Sequence of chain 1.A:
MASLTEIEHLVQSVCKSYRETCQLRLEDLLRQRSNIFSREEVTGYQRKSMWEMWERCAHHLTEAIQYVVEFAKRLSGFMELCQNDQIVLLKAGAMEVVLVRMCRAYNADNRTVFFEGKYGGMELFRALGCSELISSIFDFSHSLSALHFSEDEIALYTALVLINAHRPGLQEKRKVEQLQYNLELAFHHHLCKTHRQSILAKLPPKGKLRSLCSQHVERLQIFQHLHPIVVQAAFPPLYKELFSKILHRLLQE

A small-molecule ligand and the protein it binds are described below.
Small molecule (SMILES): O=S(=O)(c1ccc(F)cc1)C1(c2ccc(OCc3ccccc3)cc2)CCCC1

Binding-site contacts:
Ligand atom C23 contacts residue HIS236 of chain 1.A at 3.3 Å.
Ligand atom C12 contacts residue MET122 of chain 1.A at 3.8 Å (hydrophobic).
Ligand atom F18 contacts residue ILE157 of chain 1.A at 3.7 Å.
Ligand atom O16 contacts residue HIS80 of chain 1.A at 3.7 Å.
Ligand atom C14 contacts residue ILE154 of chain 1.A at 3.7 Å (hydrophobic).
Ligand atom C26 contacts residue TRP74 of chain 1.A at 3.6 Å (hydrophobic).
Ligand atom F18 contacts residue PHE158 of chain 1.A at 3.4 Å.
Ligand atom C23 contacts residue MET115 of chain 1.A at 3.5 Å (hydrophobic).
Ligand atom C23 contacts residue LEU81 of chain 1.A at 3.9 Å (hydrophobic).
Ligand atom C6 contacts residue MET122 of chain 1.A at 3.9 Å (hydrophobic).
Ligand atom C28 contacts residue LEU148 of chain 1.A at 3.8 Å (hydrophobic).
Ligand atom C25 contacts residue HIS236 of chain 1.A at 3.6 Å.
Ligand atom C11 contacts residue MET122 of chain 1.A at 3.8 Å (hydrophobic).
Ligand atom O7 contacts residue ILE157 of chain 1.A at 3.9 Å.
Ligand atom C11 contacts residue PHE145 of chain 1.A at 4.0 Å (hydrophobic).
Ligand atom C29 contacts residue LEU153 of chain 1.A at 3.8 Å (hydrophobic).
Ligand atom C21 contacts residue ALA84 of chain 1.A at 3.7 Å (hydrophobic).
Ligand atom C19 contacts residue MET122 of chain 1.A at 3.7 Å (hydrophobic).
Ligand atom C27 contacts residue CYS77 of chain 1.A at 3.9 Å (hydrophobic).
Ligand atom C12 contacts residue PHE145 of chain 1.A at 3.8 Å (hydrophobic).
Ligand atom C27 contacts residue LEU148 of chain 1.A at 3.8 Å (hydrophobic).
Ligand atom C14 contacts residue PHE145 of chain 1.A at 3.9 Å (hydrophobic).
Ligand atom C21 contacts residue VAL118 of chain 1.A at 3.7 Å (hydrophobic).
Ligand atom O16 contacts residue PHE135 of chain 1.A at 3.5 Å.
Ligand atom C1 contacts residue ILE157 of chain 1.A at 3.9 Å (hydrophobic).
Ligand atom C4 contacts residue LEU81 of chain 1.A at 3.8 Å (hydrophobic).
Ligand atom S9 contacts residue PHE135 of chain 1.A at 4.0 Å.
Ligand atom O17 contacts residue PHE135 of chain 1.A at 3.4 Å.
Ligand atom C20 contacts residue MET122 of chain 1.A at 4.0 Å (hydrophobic).
Ligand atom C15 contacts residue PHE145 of chain 1.A at 3.9 Å (hydrophobic).
Ligand atom C20 contacts residue VAL118 of chain 1.A at 3.7 Å (hydrophobic).
Ligand atom O7 contacts residue MET115 of chain 1.A at 3.3 Å.
Ligand atom C3 contacts residue LEU81 of chain 1.A at 3.9 Å (hydrophobic).
Ligand atom C22 contacts residue HIS80 of chain 1.A at 3.7 Å.
Ligand atom C24 contacts residue HIS236 of chain 1.A at 3.5 Å.
Ligand atom C13 contacts residue PHE145 of chain 1.A at 3.9 Å (hydrophobic).
Ligand atom F18 contacts residue ILE154 of chain 1.A at 3.3 Å.
Ligand atom C26 contacts residue CYS77 of chain 1.A at 3.8 Å (hydrophobic).
Ligand atom C22 contacts residue LEU81 of chain 1.A at 3.8 Å (hydrophobic).
Ligand atom C4 contacts residue CYS77 of chain 1.A at 3.9 Å (hydrophobic).